Sequence of chain 1.A:
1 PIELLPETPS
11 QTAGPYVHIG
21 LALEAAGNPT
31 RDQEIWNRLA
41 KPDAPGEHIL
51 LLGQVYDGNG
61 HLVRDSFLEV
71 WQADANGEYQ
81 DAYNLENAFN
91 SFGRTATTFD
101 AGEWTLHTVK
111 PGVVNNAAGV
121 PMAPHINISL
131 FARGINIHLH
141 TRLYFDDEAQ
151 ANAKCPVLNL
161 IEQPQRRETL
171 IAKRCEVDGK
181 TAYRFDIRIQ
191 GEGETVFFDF

Binding-site contacts:
Ligand atom O4 contacts residue TYR108 of chain 1.B at 3.7 Å.
Ligand atom C4 contacts residue ARG157 of chain 1.B at 3.7 Å.
Ligand atom C3 contacts residue ARG157 of chain 1.B at 3.8 Å.
Ligand atom CL3 contacts residue ILE191 of chain 1.B at 3.6 Å.
Ligand atom C2 contacts residue ILE191 of chain 1.B at 3.5 Å (hydrophobic).
Ligand atom O4 contacts residue HIS162 of chain 1.B at 3.5 Å (h-bond).
Ligand atom C1 contacts residue TRP149 of chain 1.B at 3.8 Å (hydrophobic).
Ligand atom C3 contacts residue PRO15 of chain 1.A at 3.8 Å (hydrophobic).
Ligand atom C7 contacts residue TYR24 of chain 1.B at 3.9 Å (hydrophobic).
Ligand atom O4 contacts residue HIS160 of chain 1.B at 3.2 Å (h-bond).
Ligand atom O4 contacts residue TYR147 of chain 1.B at 2.1 Å (h-bond).
Ligand atom C5 contacts residue FE1 of chain 1.M at 4.0 Å.
Ligand atom C7 contacts residue TRP149 of chain 1.B at 3.5 Å (hydrophobic).
Ligand atom CL3 contacts residue GLN177 of chain 1.B at 3.0 Å.
Ligand atom O4 contacts residue ARG157 of chain 1.B at 3.1 Å (salt-bridge).
Ligand atom O1 contacts residue TRP149 of chain 1.B at 3.7 Å.
Ligand atom C1 contacts residue PRO15 of chain 1.A at 3.2 Å (hydrophobic).
Ligand atom O1 contacts residue ARG133 of chain 1.A at 3.5 Å.
Ligand atom C7 contacts residue ARG133 of chain 1.A at 3.8 Å.
Ligand atom C3 contacts residue ILE191 of chain 1.B at 3.6 Å (hydrophobic).
Ligand atom O2 contacts residue ARG133 of chain 1.A at 3.7 Å.
Ligand atom CL3 contacts residue THR12 of chain 1.A at 3.5 Å.
Ligand atom CL3 contacts residue HIS162 of chain 1.B at 3.5 Å.
Ligand atom C3 contacts residue GLY14 of chain 1.A at 3.8 Å.
Ligand atom C4 contacts residue FE1 of chain 1.M at 3.2 Å.
Ligand atom CL3 contacts residue GLY14 of chain 1.A at 3.7 Å.
Ligand atom O2 contacts residue TRP149 of chain 1.B at 3.3 Å.
Ligand atom O1 contacts residue TYR24 of chain 1.B at 2.8 Å (h-bond).
Ligand atom C6 contacts residue TRP149 of chain 1.B at 4.0 Å (hydrophobic).
Ligand atom CL3 contacts residue ARG157 of chain 1.B at 3.4 Å.
Ligand atom C7 contacts residue PRO15 of chain 1.A at 3.8 Å (hydrophobic).
Ligand atom C4 contacts residue TYR147 of chain 1.B at 2.8 Å (hydrophobic).
Ligand atom C2 contacts residue TYR24 of chain 1.B at 3.9 Å (hydrophobic).
Ligand atom C2 contacts residue PRO15 of chain 1.A at 3.4 Å (hydrophobic).
Ligand atom C4 contacts residue PRO15 of chain 1.A at 3.9 Å (hydrophobic).
Ligand atom C5 contacts residue PRO15 of chain 1.A at 3.8 Å (hydrophobic).
Ligand atom O4 contacts residue FE1 of chain 1.M at 2.0 Å.
Ligand atom C2 contacts residue GLY14 of chain 1.A at 3.8 Å.
Ligand atom C6 contacts residue PRO15 of chain 1.A at 3.4 Å (hydrophobic).
Ligand atom C5 contacts residue TYR147 of chain 1.B at 2.9 Å (hydrophobic).

Sequence of chain 1.B:
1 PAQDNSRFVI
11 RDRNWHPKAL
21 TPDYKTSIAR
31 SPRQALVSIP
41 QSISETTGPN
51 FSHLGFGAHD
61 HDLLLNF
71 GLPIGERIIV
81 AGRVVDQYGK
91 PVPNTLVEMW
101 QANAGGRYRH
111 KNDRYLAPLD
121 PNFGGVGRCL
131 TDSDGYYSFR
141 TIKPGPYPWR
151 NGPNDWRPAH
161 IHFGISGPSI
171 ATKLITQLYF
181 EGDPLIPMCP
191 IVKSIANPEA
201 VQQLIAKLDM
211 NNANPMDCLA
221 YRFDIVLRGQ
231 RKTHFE

This small molecule binds to this protein.
Small molecule (SMILES): O=C(O)c1ccc(O)c(Cl)c1